Binding-site contacts:
Ligand atom OE1 contacts residue GLY176 of chain 1.A at 3.6 Å.
Ligand atom P contacts residue ARG61 of chain 1.A at 3.5 Å.
Ligand atom OE1 contacts residue LYS127 of chain 1.A at 3.7 Å.
Ligand atom N contacts residue LEU179 of chain 1.A at 3.4 Å.
Ligand atom CD contacts residue LYS127 of chain 1.A at 3.5 Å.
Ligand atom N contacts residue ASN231 of chain 1.A at 2.9 Å (h-bond).
Ligand atom CA contacts residue GLU187 of chain 1.A at 3.2 Å.
Ligand atom C contacts residue ASN231 of chain 1.A at 3.7 Å.
Ligand atom C contacts residue LEU179 of chain 1.A at 3.6 Å (hydrophobic).
Ligand atom CB contacts residue GLU187 of chain 1.A at 2.9 Å.
Ligand atom CA contacts residue ASN180 of chain 1.A at 3.7 Å.
Ligand atom O1P contacts residue ARG61 of chain 1.A at 2.8 Å (salt-bridge).
Ligand atom O3P contacts residue ARG134 of chain 1.A at 2.8 Å (salt-bridge).
Ligand atom O2P contacts residue TYR135 of chain 1.A at 2.9 Å (h-bond).
Ligand atom O contacts residue VAL183 of chain 1.A at 3.2 Å.
Ligand atom OG contacts residue TYR186 of chain 1.A at 3.7 Å.
Ligand atom O contacts residue GLU187 of chain 1.A at 3.3 Å (salt-bridge).
Ligand atom CA contacts residue ASN231 of chain 1.A at 3.7 Å.
Ligand atom N contacts residue ASN180 of chain 1.A at 2.8 Å (h-bond).
Ligand atom O contacts residue LYS54 of chain 1.A at 3.5 Å.
Ligand atom CB contacts residue ASN231 of chain 1.A at 3.6 Å.
Ligand atom CD1 contacts residue ASP230 of chain 1.A at 3.8 Å.
Ligand atom N contacts residue GLU187 of chain 1.A at 2.8 Å (salt-bridge).
Ligand atom CA contacts residue ASN180 of chain 1.A at 3.6 Å.
Ligand atom OG contacts residue TRP235 of chain 1.A at 2.9 Å (h-bond).
Ligand atom C contacts residue GLU187 of chain 1.A at 3.7 Å.
Ligand atom CA contacts residue LEU179 of chain 1.A at 3.7 Å (hydrophobic).
Ligand atom O contacts residue LYS54 of chain 1.A at 3.0 Å (salt-bridge).
Ligand atom O2P contacts residue ARG134 of chain 1.A at 2.9 Å (salt-bridge).
Ligand atom O3P contacts residue ARG61 of chain 1.A at 3.1 Å (salt-bridge).
Ligand atom CB contacts residue TRP235 of chain 1.A at 3.6 Å (hydrophobic).
Ligand atom CB contacts residue ASN180 of chain 1.A at 3.4 Å.
Ligand atom CB contacts residue ASN180 of chain 1.A at 3.6 Å.
Ligand atom C contacts residue ASN180 of chain 1.A at 3.7 Å.
Ligand atom NH2 contacts residue LEU223 of chain 1.A at 3.3 Å.
Ligand atom OE2 contacts residue LYS54 of chain 1.A at 3.1 Å (salt-bridge).
Ligand atom OG contacts residue GLU187 of chain 1.A at 3.2 Å (salt-bridge).
Ligand atom O contacts residue ASN231 of chain 1.A at 2.8 Å (h-bond).
Ligand atom OE2 contacts residue LYS127 of chain 1.A at 2.6 Å (salt-bridge).
Ligand atom O contacts residue LEU179 of chain 1.A at 3.8 Å.

Sequence of chain 1.A:
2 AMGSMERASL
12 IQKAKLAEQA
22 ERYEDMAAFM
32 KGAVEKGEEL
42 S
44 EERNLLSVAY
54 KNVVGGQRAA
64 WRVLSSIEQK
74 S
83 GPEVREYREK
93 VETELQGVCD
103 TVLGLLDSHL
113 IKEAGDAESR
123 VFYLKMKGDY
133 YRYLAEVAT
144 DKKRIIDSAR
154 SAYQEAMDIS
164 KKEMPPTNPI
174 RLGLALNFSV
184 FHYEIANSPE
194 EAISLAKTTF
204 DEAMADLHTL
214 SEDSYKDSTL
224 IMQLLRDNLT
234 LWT

This protein binds this small molecule.
Small molecule (SMILES): CC(C)C[C@H](NC(=O)[C@@H](N)CO)C(=O)N[C@@H](COP(=O)(O)O)C(=O)N[C@@H](CCC(=O)O)C(=O)N[C@H](C=O)CCCNC(N)=[NH2+]